This small molecule binds to this protein.
Small molecule (SMILES): OC[C@H]1O[C@@](CO)(O[C@H]2O[C@H](CO)[C@@H](O)[C@H](O)[C@H]2O)[C@@H](O)[C@@H]1O

Sequence of chain 1.B:
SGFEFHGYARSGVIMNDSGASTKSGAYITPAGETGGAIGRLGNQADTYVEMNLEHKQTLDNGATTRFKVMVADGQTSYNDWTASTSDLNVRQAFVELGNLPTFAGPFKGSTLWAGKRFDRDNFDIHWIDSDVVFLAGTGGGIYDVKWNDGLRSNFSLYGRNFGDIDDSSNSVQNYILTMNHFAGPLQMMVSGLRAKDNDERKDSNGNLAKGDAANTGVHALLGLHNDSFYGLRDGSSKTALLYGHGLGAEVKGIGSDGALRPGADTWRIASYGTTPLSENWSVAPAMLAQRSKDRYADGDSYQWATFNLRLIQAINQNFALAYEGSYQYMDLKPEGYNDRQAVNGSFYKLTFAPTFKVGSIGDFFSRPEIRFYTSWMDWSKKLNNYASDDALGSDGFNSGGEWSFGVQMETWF

Binding-site contacts:
Ligand atom O4 contacts residue ASP131 of chain 1.B at 2.9 Å (salt-bridge).
Ligand atom O3 contacts residue ASP131 of chain 1.B at 2.8 Å (salt-bridge).
Ligand atom C3 contacts residue ASP129 of chain 1.B at 2.9 Å.
Ligand atom C5 contacts residue GLU50 of chain 1.B at 3.7 Å.
Ligand atom C1 contacts residue GLU50 of chain 1.B at 3.8 Å.
Ligand atom O1 contacts residue ARG91 of chain 1.B at 3.2 Å (salt-bridge).
Ligand atom C5 contacts residue ARG91 of chain 1.B at 3.6 Å.
Ligand atom O4 contacts residue PHE134 of chain 1.B at 3.6 Å.
Ligand atom O3 contacts residue ARG40 of chain 1.B at 2.8 Å (salt-bridge).
Ligand atom C4 contacts residue ASP131 of chain 1.B at 3.8 Å.
Ligand atom C6 contacts residue GLC1 of chain 1.I at 3.4 Å.
Ligand atom C2 contacts residue ARG10 of chain 1.B at 3.0 Å.
Ligand atom C2 contacts residue ARG91 of chain 1.B at 3.6 Å.
Ligand atom O4 contacts residue ARG40 of chain 1.B at 3.4 Å (salt-bridge).
Ligand atom O5 contacts residue GLU50 of chain 1.B at 3.1 Å (salt-bridge).
Ligand atom O3 contacts residue TYR8 of chain 1.B at 3.6 Å (h-bond).
Ligand atom C2 contacts residue ASP129 of chain 1.B at 3.8 Å.
Ligand atom C4 contacts residue TYR8 of chain 1.B at 3.8 Å (hydrophobic).
Ligand atom O4 contacts residue TYR8 of chain 1.B at 3.6 Å.
Ligand atom C6 contacts residue GLU50 of chain 1.B at 3.1 Å.
Ligand atom C6 contacts residue GLU50 of chain 1.B at 3.5 Å.
Ligand atom C3 contacts residue ARG10 of chain 1.B at 3.3 Å.
Ligand atom C3 contacts residue ASP131 of chain 1.B at 3.4 Å.
Ligand atom O5 contacts residue TYR48 of chain 1.B at 3.6 Å.
Ligand atom O2 contacts residue ASP129 of chain 1.B at 3.2 Å (salt-bridge).
Ligand atom O3 contacts residue ARG10 of chain 1.B at 2.5 Å (salt-bridge).
Ligand atom C6 contacts residue PHE118 of chain 1.B at 3.3 Å (hydrophobic).
Ligand atom C1 contacts residue ARG91 of chain 1.B at 3.2 Å.
Ligand atom O5 contacts residue ARG91 of chain 1.B at 2.8 Å (salt-bridge).
Ligand atom C2 contacts residue TYR48 of chain 1.B at 3.8 Å (hydrophobic).
Ligand atom C5 contacts residue PHE118 of chain 1.B at 3.7 Å (hydrophobic).
Ligand atom O6 contacts residue GLC1 of chain 1.I at 2.6 Å (h-bond).
Ligand atom O4 contacts residue GLC1 of chain 1.I at 2.6 Å (h-bond).
Ligand atom C1 contacts residue TYR48 of chain 1.B at 3.6 Å (hydrophobic).
Ligand atom O3 contacts residue ASP129 of chain 1.B at 2.8 Å (salt-bridge).
Ligand atom C4 contacts residue GLC1 of chain 1.I at 3.8 Å.
Ligand atom O2 contacts residue ARG10 of chain 1.B at 2.8 Å (salt-bridge).
Ligand atom O6 contacts residue FRU2 of chain 1.I at 2.9 Å (h-bond).
Ligand atom O6 contacts residue FRU2 of chain 1.I at 3.2 Å (h-bond).
Ligand atom O5 contacts residue GLU50 of chain 1.B at 3.2 Å (salt-bridge).